The protein below binds the small molecule below.
Small molecule (SMILES): CC(C)C[C@H](NC(=O)[C@H](CC(C)C)NC(=O)c1ccccc1)C(=O)O

Sequence of chain 1.A:
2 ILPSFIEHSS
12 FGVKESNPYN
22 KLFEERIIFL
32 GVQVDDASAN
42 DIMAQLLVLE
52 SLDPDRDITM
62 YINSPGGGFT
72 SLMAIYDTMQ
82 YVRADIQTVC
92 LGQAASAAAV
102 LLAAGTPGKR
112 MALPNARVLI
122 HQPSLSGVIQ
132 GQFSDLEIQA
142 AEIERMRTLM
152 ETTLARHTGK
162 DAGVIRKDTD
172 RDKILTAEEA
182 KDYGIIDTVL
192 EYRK

Binding-site contacts:
Ligand atom C4 contacts residue LEU73 of chain 1.A at 4.1 Å (hydrophobic).
Ligand atom O1 contacts residue PRO124 of chain 1.A at 3.2 Å.
Ligand atom C contacts residue LEU126 of chain 1.A at 3.9 Å (hydrophobic).
Ligand atom OXT contacts residue SER127 of chain 1.A at 4.1 Å.
Ligand atom C3 contacts residue MET151 of chain 1.A at 3.7 Å (hydrophobic).
Ligand atom CB contacts residue SER125 of chain 1.A at 3.1 Å.
Ligand atom O contacts residue GLY68 of chain 1.A at 3.6 Å (h-bond).
Ligand atom C2 contacts residue SER97 of chain 1.A at 3.5 Å.
Ligand atom O1 contacts residue SER125 of chain 1.A at 3.1 Å (h-bond).
Ligand atom CD2 contacts residue SER127 of chain 1.A at 4.0 Å.
Ligand atom C3 contacts residue SER97 of chain 1.A at 3.7 Å.
Ligand atom OXT contacts residue LEU126 of chain 1.A at 3.5 Å.
Ligand atom O contacts residue PHE70 of chain 1.A at 4.1 Å.
Ligand atom C3 contacts residue HIS122 of chain 1.A at 3.7 Å.
Ligand atom N contacts residue GLY68 of chain 1.A at 3.2 Å (h-bond).
Ligand atom CD2 contacts residue PHE70 of chain 1.A at 3.3 Å (hydrophobic).
Ligand atom C2 contacts residue HIS122 of chain 1.A at 4.0 Å.
Ligand atom CA contacts residue SER125 of chain 1.A at 3.6 Å.
Ligand atom C1 contacts residue PRO124 of chain 1.A at 4.0 Å (hydrophobic).
Ligand atom C4 contacts residue MET151 of chain 1.A at 3.7 Å (hydrophobic).
Ligand atom C5 contacts residue PHE70 of chain 1.A at 3.4 Å (hydrophobic).
Ligand atom C2 contacts residue PRO124 of chain 1.A at 4.1 Å (hydrophobic).
Ligand atom CD1 contacts residue SER127 of chain 1.A at 3.6 Å.
Ligand atom C3 contacts residue ALA98 of chain 1.A at 3.6 Å (hydrophobic).
Ligand atom O contacts residue GLY69 of chain 1.A at 3.3 Å.
Ligand atom C contacts residue PRO124 of chain 1.A at 4.0 Å (hydrophobic).
Ligand atom C6 contacts residue PHE70 of chain 1.A at 3.9 Å (hydrophobic).
Ligand atom C4 contacts residue SER97 of chain 1.A at 4.2 Å.
Ligand atom CG contacts residue SER125 of chain 1.A at 3.3 Å.
Ligand atom N contacts residue SER125 of chain 1.A at 3.0 Å (h-bond).
Ligand atom C5 contacts residue LEU73 of chain 1.A at 3.9 Å (hydrophobic).
Ligand atom CD1 contacts residue PRO124 of chain 1.A at 4.0 Å (hydrophobic).
Ligand atom CD1 contacts residue MET147 of chain 1.A at 3.7 Å (hydrophobic).
Ligand atom CD1 contacts residue SER125 of chain 1.A at 3.9 Å.
Ligand atom C4 contacts residue ALA98 of chain 1.A at 3.8 Å (hydrophobic).
Ligand atom C6 contacts residue GLY68 of chain 1.A at 3.7 Å.
Ligand atom C1 contacts residue GLY68 of chain 1.A at 4.0 Å.
Ligand atom C2 contacts residue ALA98 of chain 1.A at 4.0 Å (hydrophobic).
Ligand atom C contacts residue GLY68 of chain 1.A at 4.0 Å.
Ligand atom C contacts residue SER125 of chain 1.A at 3.9 Å.